Binding-site contacts:
Ligand atom CD1 contacts residue ASP48 of chain 1.A at 3.7 Å.
Ligand atom CA contacts residue ASP48 of chain 1.A at 3.4 Å.
Ligand atom O2P contacts residue SER215 of chain 1.A at 2.6 Å (h-bond).
Ligand atom CB contacts residue ASP48 of chain 1.A at 3.2 Å.
Ligand atom O contacts residue TYR46 of chain 1.A at 3.3 Å.
Ligand atom CD1 contacts residue PHE182 of chain 1.A at 3.3 Å (hydrophobic).
Ligand atom O3P contacts residue GLY220 of chain 1.A at 3.6 Å.
Ligand atom O3P contacts residue ARG221 of chain 1.A at 2.9 Å (salt-bridge).
Ligand atom N contacts residue ASP48 of chain 1.A at 2.9 Å (salt-bridge).
Ligand atom O1P contacts residue ARG221 of chain 1.A at 3.0 Å (salt-bridge).
Ligand atom CD2 contacts residue ACY1 of chain 1.E at 3.6 Å.
Ligand atom C contacts residue ASP48 of chain 1.A at 3.6 Å.
Ligand atom CD2 contacts residue TYR46 of chain 1.A at 3.6 Å (hydrophobic).
Ligand atom CZ contacts residue PHE182 of chain 1.A at 3.4 Å (hydrophobic).
Ligand atom CE1 contacts residue PHE182 of chain 1.A at 3.5 Å (hydrophobic).
Ligand atom O contacts residue TYR46 of chain 1.A at 3.3 Å.
Ligand atom ON2 contacts residue ARG47 of chain 1.A at 3.6 Å.
Ligand atom CG contacts residue ASP48 of chain 1.A at 3.3 Å.
Ligand atom CE1 contacts residue ALA217 of chain 1.A at 3.5 Å (hydrophobic).
Ligand atom CD2 contacts residue GLN262 of chain 1.A at 3.3 Å.
Ligand atom CE2 contacts residue PHE182 of chain 1.A at 3.6 Å (hydrophobic).
Ligand atom O2P contacts residue GLY218 of chain 1.A at 3.3 Å (h-bond).
Ligand atom P contacts residue SER215 of chain 1.A at 3.2 Å.
Ligand atom CB contacts residue TYR46 of chain 1.A at 3.5 Å (hydrophobic).
Ligand atom O3P contacts residue SER215 of chain 1.A at 3.2 Å (h-bond).
Ligand atom O1P contacts residue SER215 of chain 1.A at 3.4 Å (h-bond).
Ligand atom CD1 contacts residue ALA217 of chain 1.A at 3.5 Å (hydrophobic).
Ligand atom O2P contacts residue ILE219 of chain 1.A at 2.9 Å (h-bond).
Ligand atom O2P contacts residue GLY220 of chain 1.A at 2.8 Å (h-bond).
Ligand atom N contacts residue TYR46 of chain 1.A at 3.7 Å.
Ligand atom CA contacts residue ASP48 of chain 1.A at 3.6 Å.
Ligand atom CG contacts residue ALA217 of chain 1.A at 3.5 Å (hydrophobic).
Ligand atom O1P contacts residue ALA217 of chain 1.A at 3.0 Å (h-bond).
Ligand atom O contacts residue ARG47 of chain 1.A at 2.8 Å (salt-bridge).
Ligand atom O contacts residue PHE182 of chain 1.A at 3.2 Å.
Ligand atom O2P contacts residue ALA217 of chain 1.A at 3.6 Å (h-bond).
Ligand atom CB contacts residue ASP48 of chain 1.A at 3.4 Å.
Ligand atom OD2 contacts residue ARG47 of chain 1.A at 3.5 Å (salt-bridge).
Ligand atom O1P contacts residue SER216 of chain 1.A at 2.9 Å (h-bond).
Ligand atom N contacts residue ASP48 of chain 1.A at 2.8 Å (salt-bridge).

The small molecule below binds the protein below.
Small molecule (SMILES): CC[C@H](C)[C@H](NC(=O)[C@H](CC(C)C)NC(=O)[C@H](Cc1ccc(OP(=O)(O)O)cc1)/N=C/[C@H](Cc1ccc(C(=O)c2ccccc2)cc1)NC(=O)[C@H](CC(=O)O)NC(=O)[C@H](C)N)C(=O)N1CCC[C@H]1C=O

Sequence of chain 1.A:
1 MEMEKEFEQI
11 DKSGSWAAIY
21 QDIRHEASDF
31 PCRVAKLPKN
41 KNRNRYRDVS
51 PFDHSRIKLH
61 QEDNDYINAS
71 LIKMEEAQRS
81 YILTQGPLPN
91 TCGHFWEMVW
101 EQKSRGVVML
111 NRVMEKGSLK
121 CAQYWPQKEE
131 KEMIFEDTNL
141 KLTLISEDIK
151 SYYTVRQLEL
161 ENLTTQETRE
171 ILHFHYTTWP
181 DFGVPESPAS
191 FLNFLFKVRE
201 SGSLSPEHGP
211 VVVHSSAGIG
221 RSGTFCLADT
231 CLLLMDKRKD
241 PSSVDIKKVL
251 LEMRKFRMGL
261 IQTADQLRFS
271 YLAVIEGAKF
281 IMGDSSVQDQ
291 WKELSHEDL